This small molecule binds to this protein.
Small molecule (SMILES): CC[C@H](C)[C@H](NC(=O)[C@H](C)NC(=O)[C@@H]1CCCN1)C(=O)N[C@H](C(=O)N[C@@H](CC(N)=O)C(=O)N[C@@H](CCCN=C(N)N)C(=O)N1CCC[C@H]1C=O)[C@@H](C)CC

Binding-site contacts:
Ligand atom CG contacts residue ASP92 of chain 1.C at 3.5 Å.
Ligand atom O contacts residue GLY98 of chain 1.C at 3.2 Å (h-bond).
Ligand atom CG2 contacts residue ASP92 of chain 1.C at 3.4 Å.
Ligand atom O contacts residue THR44 of chain 1.C at 3.3 Å.
Ligand atom CG contacts residue ASP94 of chain 1.C at 3.6 Å.
Ligand atom CG contacts residue ASP94 of chain 1.C at 3.4 Å.
Ligand atom CB contacts residue GLY98 of chain 1.C at 3.5 Å.
Ligand atom N contacts residue PHE102 of chain 1.C at 3.0 Å (h-bond).
Ligand atom O contacts residue ASP94 of chain 1.C at 3.0 Å (salt-bridge).
Ligand atom CA contacts residue THR100 of chain 1.C at 3.2 Å.
Ligand atom ND2 contacts residue THR96 of chain 1.C at 2.9 Å (h-bond).
Ligand atom N contacts residue VAL43 of chain 1.C at 2.9 Å (h-bond).
Ligand atom CD contacts residue PRO97 of chain 1.C at 3.3 Å (hydrophobic).
Ligand atom O contacts residue ASP40 of chain 1.C at 3.3 Å.
Ligand atom O contacts residue VAL43 of chain 1.C at 3.5 Å (h-bond).
Ligand atom CG contacts residue THR96 of chain 1.C at 3.5 Å.
Ligand atom N contacts residue ILE41 of chain 1.C at 2.9 Å (h-bond).
Ligand atom N contacts residue ASP94 of chain 1.C at 3.5 Å (salt-bridge).
Ligand atom CB contacts residue THR100 of chain 1.C at 3.3 Å.
Ligand atom CB contacts residue THR96 of chain 1.C at 3.2 Å.
Ligand atom O contacts residue THR100 of chain 1.C at 3.0 Å (h-bond).
Ligand atom N contacts residue ASP40 of chain 1.C at 2.8 Å (salt-bridge).
Ligand atom ND2 contacts residue ILE75 of chain 1.C at 3.2 Å (h-bond).
Ligand atom O contacts residue ILE41 of chain 1.C at 3.1 Å (h-bond).
Ligand atom N contacts residue GLY98 of chain 1.C at 2.8 Å (h-bond).
Ligand atom O contacts residue THR42 of chain 1.C at 3.4 Å.
Ligand atom N contacts residue THR100 of chain 1.C at 3.0 Å (h-bond).
Ligand atom O contacts residue LYS101 of chain 1.C at 3.5 Å.
Ligand atom CA contacts residue ILE41 of chain 1.C at 3.3 Å (hydrophobic).
Ligand atom CA contacts residue ASP94 of chain 1.C at 3.5 Å.
Ligand atom ND2 contacts residue ASP92 of chain 1.C at 3.1 Å (salt-bridge).
Ligand atom CB contacts residue ASP94 of chain 1.C at 3.3 Å.
Ligand atom O contacts residue VAL43 of chain 1.C at 2.8 Å (h-bond).
Ligand atom CA contacts residue GLY98 of chain 1.C at 3.6 Å.
Ligand atom CG contacts residue TYR29 of chain 1.C at 3.5 Å (hydrophobic).
Ligand atom O contacts residue THR99 of chain 1.C at 3.3 Å.
Ligand atom OD1 contacts residue ASP92 of chain 1.C at 2.6 Å (salt-bridge).
Ligand atom CG contacts residue PRO97 of chain 1.C at 3.5 Å (hydrophobic).
Ligand atom CD contacts residue ASP94 of chain 1.C at 3.4 Å.
Ligand atom O contacts residue PHE102 of chain 1.C at 2.9 Å (h-bond).

Sequence of chain 1.C:
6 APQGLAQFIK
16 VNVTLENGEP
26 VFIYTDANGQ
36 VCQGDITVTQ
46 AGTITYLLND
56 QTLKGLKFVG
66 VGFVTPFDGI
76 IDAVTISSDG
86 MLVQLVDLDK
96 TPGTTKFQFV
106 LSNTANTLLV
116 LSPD